The protein below binds the small molecule below.
Small molecule (SMILES): CC(=O)N[C@H]1[C@H](O[C@H]2[C@H](O)[C@@H](NC(C)=O)CO[C@@H]2CO)O[C@H](CO)[C@@H](O)[C@@H]1O

Sequence of chain 1.B:
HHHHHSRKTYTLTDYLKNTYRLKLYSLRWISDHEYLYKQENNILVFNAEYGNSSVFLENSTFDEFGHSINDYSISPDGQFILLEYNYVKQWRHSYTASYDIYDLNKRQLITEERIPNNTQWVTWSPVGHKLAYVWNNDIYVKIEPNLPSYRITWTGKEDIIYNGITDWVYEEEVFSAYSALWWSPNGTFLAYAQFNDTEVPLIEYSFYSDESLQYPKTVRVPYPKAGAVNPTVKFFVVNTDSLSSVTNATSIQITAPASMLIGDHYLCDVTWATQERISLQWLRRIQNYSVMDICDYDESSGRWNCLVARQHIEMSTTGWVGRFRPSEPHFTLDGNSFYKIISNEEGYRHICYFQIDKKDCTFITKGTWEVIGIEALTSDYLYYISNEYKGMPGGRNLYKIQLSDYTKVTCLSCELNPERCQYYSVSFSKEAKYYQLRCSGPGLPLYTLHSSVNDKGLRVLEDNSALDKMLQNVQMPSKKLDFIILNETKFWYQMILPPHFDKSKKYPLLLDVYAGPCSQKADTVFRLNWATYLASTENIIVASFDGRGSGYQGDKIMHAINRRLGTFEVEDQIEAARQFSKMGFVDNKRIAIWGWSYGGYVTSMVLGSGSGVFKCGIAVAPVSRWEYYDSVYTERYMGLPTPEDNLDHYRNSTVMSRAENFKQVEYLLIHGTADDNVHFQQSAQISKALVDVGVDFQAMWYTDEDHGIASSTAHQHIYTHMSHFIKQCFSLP

Binding-site contacts:
Ligand atom C2 contacts residue ASN196 of chain 1.B at 2.5 Å.
Ligand atom C7 contacts residue ASN196 of chain 1.B at 3.6 Å.
Ligand atom N2 contacts residue ILE161 of chain 1.B at 3.8 Å.
Ligand atom O7 contacts residue ILE161 of chain 1.B at 4.5 Å.
Ligand atom O7 contacts residue GLN194 of chain 1.B at 4.1 Å.
Ligand atom C7 contacts residue GLU199 of chain 1.B at 4.0 Å.
Ligand atom O5 contacts residue ASN196 of chain 1.B at 2.0 Å (h-bond).
Ligand atom O7 contacts residue GLU199 of chain 1.B at 2.9 Å (salt-bridge).
Ligand atom C1 contacts residue ASN196 of chain 1.B at 1.5 Å.
Ligand atom C3 contacts residue ASN196 of chain 1.B at 3.8 Å.
Ligand atom C4 contacts residue ASN196 of chain 1.B at 4.0 Å.
Ligand atom O7 contacts residue ASN196 of chain 1.B at 3.4 Å (h-bond).
Ligand atom O5 contacts residue THR198 of chain 1.B at 3.6 Å (h-bond).
Ligand atom N2 contacts residue ASN196 of chain 1.B at 3.2 Å (h-bond).
Ligand atom C1 contacts residue THR198 of chain 1.B at 3.4 Å.
Ligand atom C1 contacts residue ILE161 of chain 1.B at 4.0 Å (hydrophobic).
Ligand atom C6 contacts residue ASN196 of chain 1.B at 4.3 Å.
Ligand atom C8 contacts residue THR198 of chain 1.B at 4.3 Å.
Ligand atom O6 contacts residue ASN196 of chain 1.B at 4.5 Å.
Ligand atom O6 contacts residue GLU199 of chain 1.B at 3.6 Å.
Ligand atom C5 contacts residue ASN196 of chain 1.B at 3.4 Å.
Ligand atom C7 contacts residue ILE161 of chain 1.B at 3.9 Å (hydrophobic).
Ligand atom C8 contacts residue GLN194 of chain 1.B at 4.5 Å.
Ligand atom O6 contacts residue THR198 of chain 1.B at 3.9 Å.
Ligand atom C5 contacts residue THR198 of chain 1.B at 3.8 Å.
Ligand atom C8 contacts residue ILE161 of chain 1.B at 3.9 Å (hydrophobic).
Ligand atom C6 contacts residue GLU199 of chain 1.B at 4.3 Å.
Ligand atom O7 contacts residue LYS234 of chain 1.B at 4.1 Å.